The small molecule below binds the protein below.
Small molecule (SMILES): CC(=O)N[C@H]1[C@H](O[C@H]2[C@H](O)[C@@H](NC(C)=O)CO[C@@H]2CO)O[C@H](CO)[C@@H](O[C@@H]2O[C@H](CO)[C@@H](O)[C@H](O)[C@@H]2O)[C@@H]1O

Sequence of chain 1.B:
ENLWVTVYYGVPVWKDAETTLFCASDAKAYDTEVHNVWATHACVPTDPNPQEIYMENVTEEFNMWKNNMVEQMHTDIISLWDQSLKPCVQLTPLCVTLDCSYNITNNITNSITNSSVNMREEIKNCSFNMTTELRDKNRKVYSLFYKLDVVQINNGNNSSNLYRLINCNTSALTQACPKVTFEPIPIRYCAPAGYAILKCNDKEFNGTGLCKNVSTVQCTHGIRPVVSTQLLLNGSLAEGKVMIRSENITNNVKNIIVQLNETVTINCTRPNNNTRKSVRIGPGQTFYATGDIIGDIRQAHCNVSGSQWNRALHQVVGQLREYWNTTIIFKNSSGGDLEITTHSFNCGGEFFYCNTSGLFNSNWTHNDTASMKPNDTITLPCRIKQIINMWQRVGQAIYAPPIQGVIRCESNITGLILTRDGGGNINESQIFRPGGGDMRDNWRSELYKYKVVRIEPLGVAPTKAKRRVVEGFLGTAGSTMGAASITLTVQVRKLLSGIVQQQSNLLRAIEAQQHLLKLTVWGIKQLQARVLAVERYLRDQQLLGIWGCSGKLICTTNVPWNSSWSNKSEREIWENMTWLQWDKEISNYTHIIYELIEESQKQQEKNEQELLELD

Binding-site contacts:
Ligand atom C8 contacts residue SER364 of chain 1.B at 4.1 Å.
Ligand atom C2 contacts residue NAG1 of chain 1.NB at 4.0 Å.
Ligand atom O3 contacts residue NAG1 of chain 1.NB at 4.1 Å.
Ligand atom C5 contacts residue ASN362 of chain 1.B at 3.6 Å.
Ligand atom C7 contacts residue SER363 of chain 1.B at 3.4 Å.
Ligand atom N2 contacts residue SER363 of chain 1.B at 3.6 Å.
Ligand atom O5 contacts residue PHE390 of chain 1.B at 3.8 Å.
Ligand atom C8 contacts residue GLY365 of chain 1.B at 4.0 Å.
Ligand atom N2 contacts residue ASN362 of chain 1.B at 2.9 Å (h-bond).
Ligand atom O5 contacts residue ASN362 of chain 1.B at 2.3 Å (h-bond).
Ligand atom O7 contacts residue SER363 of chain 1.B at 4.0 Å.
Ligand atom O7 contacts residue ASN362 of chain 1.B at 3.0 Å (h-bond).
Ligand atom C2 contacts residue ASN362 of chain 1.B at 2.5 Å.
Ligand atom C3 contacts residue NAG1 of chain 1.NB at 4.3 Å.
Ligand atom C7 contacts residue ASN362 of chain 1.B at 3.2 Å.
Ligand atom C4 contacts residue NAG1 of chain 1.NB at 4.0 Å.
Ligand atom C6 contacts residue PHE390 of chain 1.B at 4.1 Å (hydrophobic).
Ligand atom C8 contacts residue SER363 of chain 1.B at 3.0 Å.
Ligand atom C1 contacts residue ASN362 of chain 1.B at 1.4 Å.
Ligand atom O7 contacts residue NAG1 of chain 1.NB at 4.0 Å.
Ligand atom C1 contacts residue SER363 of chain 1.B at 4.4 Å.
Ligand atom C8 contacts residue THR371 of chain 1.B at 3.7 Å.
Ligand atom C8 contacts residue ASN362 of chain 1.B at 4.4 Å.
Ligand atom C4 contacts residue ASN362 of chain 1.B at 4.2 Å.
Ligand atom C3 contacts residue ASN362 of chain 1.B at 3.8 Å.